Binding-site contacts:
Ligand atom C5 contacts residue 5J51 of chain 1.F at 4.1 Å.
Ligand atom C11 contacts residue 5J51 of chain 1.F at 4.3 Å.
Ligand atom N2 contacts residue 5J51 of chain 1.F at 3.2 Å.
Ligand atom O contacts residue GLU110 of chain 1.A at 2.7 Å (salt-bridge).
Ligand atom O5 contacts residue LEU107 of chain 1.A at 3.9 Å.
Ligand atom O4 contacts residue PRO101 of chain 1.A at 3.8 Å.
Ligand atom C12 contacts residue PRO101 of chain 1.A at 4.1 Å (hydrophobic).
Ligand atom O5 contacts residue 5J51 of chain 1.F at 3.9 Å.
Ligand atom S1 contacts residue GLU110 of chain 1.A at 3.8 Å.
Ligand atom O4 contacts residue GLY102 of chain 1.A at 2.9 Å (h-bond).
Ligand atom C2 contacts residue PRO101 of chain 1.A at 4.4 Å (hydrophobic).
Ligand atom C8 contacts residue 5J51 of chain 1.F at 4.0 Å.
Ligand atom C2 contacts residue GLU110 of chain 1.A at 4.2 Å.
Ligand atom C1 contacts residue VAL106 of chain 1.A at 4.2 Å (hydrophobic).
Ligand atom O6 contacts residue LEU107 of chain 1.A at 4.1 Å.
Ligand atom CL contacts residue PRO101 of chain 1.A at 4.2 Å.
Ligand atom C13 contacts residue PRO101 of chain 1.A at 4.2 Å (hydrophobic).
Ligand atom S1 contacts residue GLY102 of chain 1.A at 3.6 Å.
Ligand atom O6 contacts residue GLU110 of chain 1.A at 2.6 Å (salt-bridge).
Ligand atom C12 contacts residue GLY102 of chain 1.A at 4.4 Å.
Ligand atom C contacts residue VAL106 of chain 1.A at 4.4 Å (hydrophobic).
Ligand atom C5 contacts residue PRO101 of chain 1.A at 4.3 Å (hydrophobic).
Ligand atom C12 contacts residue 5J51 of chain 1.F at 3.6 Å.
Ligand atom N contacts residue GLU110 of chain 1.A at 3.1 Å (salt-bridge).
Ligand atom O4 contacts residue GLU110 of chain 1.A at 3.7 Å.
Ligand atom C contacts residue GLU110 of chain 1.A at 3.1 Å.
Ligand atom C1 contacts residue GLU110 of chain 1.A at 4.3 Å.
Ligand atom C1 contacts residue PRO101 of chain 1.A at 3.5 Å (hydrophobic).
Ligand atom O contacts residue VAL106 of chain 1.A at 4.4 Å.
Ligand atom C7 contacts residue 5J51 of chain 1.F at 3.6 Å.
Ligand atom O4 contacts residue VAL106 of chain 1.A at 3.2 Å.
Ligand atom O5 contacts residue PRO101 of chain 1.A at 4.3 Å.
Ligand atom CL contacts residue TYR96 of chain 1.A at 3.9 Å.
Ligand atom N1 contacts residue 5J51 of chain 1.F at 3.8 Å.
Ligand atom O5 contacts residue GLY102 of chain 1.A at 3.2 Å.
Ligand atom S1 contacts residue LEU107 of chain 1.A at 4.4 Å.
Ligand atom C13 contacts residue GLY102 of chain 1.A at 4.3 Å.
Ligand atom C6 contacts residue 5J51 of chain 1.F at 3.6 Å.

This small molecule binds to this protein.
Small molecule (SMILES): O=C(CCl)Nc1ccc(/N=N/c2ccc(S(=O)(=O)O)cc2)cc1S(=O)(=O)O

Sequence of chain 1.A:
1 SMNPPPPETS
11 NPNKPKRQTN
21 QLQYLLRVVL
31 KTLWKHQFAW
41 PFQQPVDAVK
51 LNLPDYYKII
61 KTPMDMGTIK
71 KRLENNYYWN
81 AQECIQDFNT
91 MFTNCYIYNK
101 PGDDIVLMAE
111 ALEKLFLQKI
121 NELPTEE